Sequence of chain 1.B:
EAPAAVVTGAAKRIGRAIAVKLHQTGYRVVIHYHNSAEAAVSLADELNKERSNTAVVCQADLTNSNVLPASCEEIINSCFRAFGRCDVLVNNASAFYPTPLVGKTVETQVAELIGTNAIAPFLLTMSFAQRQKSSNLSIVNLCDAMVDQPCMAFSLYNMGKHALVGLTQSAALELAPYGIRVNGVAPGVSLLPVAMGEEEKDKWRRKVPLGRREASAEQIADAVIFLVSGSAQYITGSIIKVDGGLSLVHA

Binding-site contacts:
Ligand atom NAM contacts residue PHE117 of chain 1.B at 3.7 Å.
Ligand atom CAU contacts residue PHE117 of chain 1.B at 3.6 Å (hydrophobic).
Ligand atom CAX contacts residue PHE117 of chain 1.B at 3.8 Å (hydrophobic).
Ligand atom CAL contacts residue TYR194 of chain 1.B at 3.8 Å (hydrophobic).
Ligand atom CAQ contacts residue NAP1 of chain 1.G at 3.3 Å.
Ligand atom CAU contacts residue NAP1 of chain 1.G at 3.7 Å.
Ligand atom CAW contacts residue NAP1 of chain 1.G at 3.7 Å.
Ligand atom CAJ contacts residue MET183 of chain 1.B at 3.8 Å (hydrophobic).
Ligand atom CAL contacts residue ASP181 of chain 1.B at 3.5 Å.
Ligand atom CAD contacts residue LEU229 of chain 1.B at 3.5 Å (hydrophobic).
Ligand atom NAM contacts residue TYR194 of chain 1.B at 3.6 Å.
Ligand atom CAX contacts residue NAP1 of chain 1.G at 3.8 Å.
Ligand atom CAV contacts residue NAP1 of chain 1.G at 3.6 Å.
Ligand atom NAM contacts residue NAP1 of chain 1.G at 2.9 Å (h-bond).
Ligand atom CAS contacts residue NAP1 of chain 1.G at 3.8 Å.
Ligand atom BR contacts residue CYS188 of chain 1.B at 3.8 Å.
Ligand atom NAA contacts residue NAP1 of chain 1.G at 3.0 Å (h-bond).
Ligand atom CAE contacts residue LEU229 of chain 1.B at 3.5 Å (hydrophobic).
Ligand atom CAJ contacts residue ASP181 of chain 1.B at 3.6 Å.
Ligand atom BR contacts residue HIS287 of chain 1.C at 3.7 Å.
Ligand atom CAQ contacts residue PHE117 of chain 1.B at 3.5 Å (hydrophobic).
Ligand atom NAO contacts residue NAP1 of chain 1.G at 3.5 Å.
Ligand atom CAK contacts residue PHE117 of chain 1.B at 3.8 Å (hydrophobic).
Ligand atom CAT contacts residue PHE117 of chain 1.B at 3.5 Å (hydrophobic).
Ligand atom CAV contacts residue PHE117 of chain 1.B at 3.8 Å (hydrophobic).
Ligand atom OAB contacts residue ARG34 of chain 1.B at 3.6 Å.
Ligand atom CAW contacts residue PHE117 of chain 1.B at 3.5 Å (hydrophobic).
Ligand atom CAF contacts residue PRO230 of chain 1.B at 3.8 Å (hydrophobic).
Ligand atom OAB contacts residue NAP1 of chain 1.G at 3.6 Å (h-bond).
Ligand atom NAO contacts residue TYR194 of chain 1.B at 2.9 Å (h-bond).
Ligand atom CAT contacts residue NAP1 of chain 1.G at 3.5 Å.
Ligand atom BR contacts residue GLN186 of chain 1.B at 3.7 Å.
Ligand atom NAA contacts residue SER115 of chain 1.B at 2.8 Å (h-bond).
Ligand atom NAA contacts residue PHE117 of chain 1.B at 3.7 Å.
Ligand atom NAO contacts residue PHE117 of chain 1.B at 3.5 Å.
Ligand atom CAG contacts residue NAP1 of chain 1.G at 3.3 Å.
Ligand atom BR contacts residue MET183 of chain 1.B at 3.6 Å.
Ligand atom CAH contacts residue PHE117 of chain 1.B at 3.4 Å (hydrophobic).
Ligand atom NAN contacts residue NAP1 of chain 1.G at 2.8 Å (h-bond).
Ligand atom CAW contacts residue TYR194 of chain 1.B at 3.6 Å (hydrophobic).

A small-molecule ligand and the protein it binds are described below.
Small molecule (SMILES): Nc1nc2[nH]c(-c3ccc(Br)cc3)c(-c3ccccc3)c2c(=O)[nH]1

Sequence of chain 1.C:
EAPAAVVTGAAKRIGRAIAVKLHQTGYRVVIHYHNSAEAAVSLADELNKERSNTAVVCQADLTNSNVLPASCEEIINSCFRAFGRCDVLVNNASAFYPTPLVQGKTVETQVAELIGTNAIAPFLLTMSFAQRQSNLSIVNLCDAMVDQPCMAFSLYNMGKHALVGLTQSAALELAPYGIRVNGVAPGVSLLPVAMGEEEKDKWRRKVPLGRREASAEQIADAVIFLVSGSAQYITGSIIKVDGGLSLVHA